The small molecule below binds the protein below.
Small molecule (SMILES): CC(=O)N[C@H]1[C@H](O[C@H]2[C@H](O)[C@@H](NC(C)=O)CO[C@@H]2CO)O[C@H](CO)[C@@H](O[C@@H]2O[C@H](CO[C@H]3O[C@H](CO)[C@@H](O)[C@H](O)[C@@H]3O)[C@@H](O)[C@H](O[C@H]3O[C@H](CO)[C@@H](O)[C@H](O)[C@@H]3O[C@H]3O[C@H](CO)[C@@H](O)[C@H](O)[C@@H]3O)[C@@H]2O)[C@@H]1O

Binding-site contacts:
Ligand atom C6 contacts residue TYR687 of chain 1.E at 4.0 Å (hydrophobic).
Ligand atom C3 contacts residue TRP692 of chain 1.E at 4.0 Å (hydrophobic).
Ligand atom O7 contacts residue TYR688 of chain 1.E at 3.9 Å.
Ligand atom C1 contacts residue ASN211 of chain 1.E at 1.4 Å.
Ligand atom C7 contacts residue THR689 of chain 1.E at 3.8 Å.
Ligand atom C6 contacts residue TRP692 of chain 1.E at 3.5 Å (hydrophobic).
Ligand atom C6 contacts residue PRO92 of chain 1.B at 3.9 Å (hydrophobic).
Ligand atom O4 contacts residue PHE90 of chain 1.B at 3.0 Å (h-bond).
Ligand atom O7 contacts residue ASN211 of chain 1.E at 3.4 Å (h-bond).
Ligand atom O5 contacts residue TYR687 of chain 1.E at 3.5 Å (h-bond).
Ligand atom C4 contacts residue TYR687 of chain 1.E at 4.0 Å (hydrophobic).
Ligand atom C3 contacts residue THR689 of chain 1.E at 4.1 Å.
Ligand atom C3 contacts residue SER690 of chain 1.E at 4.0 Å.
Ligand atom N2 contacts residue THR689 of chain 1.E at 3.0 Å (h-bond).
Ligand atom C1 contacts residue TRP692 of chain 1.E at 4.1 Å (hydrophobic).
Ligand atom O4 contacts residue SER690 of chain 1.E at 3.8 Å.
Ligand atom C5 contacts residue ASN211 of chain 1.E at 3.6 Å.
Ligand atom O4 contacts residue TRP134 of chain 1.B at 3.4 Å.
Ligand atom C2 contacts residue THR689 of chain 1.E at 3.7 Å.
Ligand atom N2 contacts residue ASN211 of chain 1.E at 2.9 Å (h-bond).
Ligand atom O4 contacts residue GLY89 of chain 1.B at 3.4 Å.
Ligand atom O4 contacts residue TRP692 of chain 1.E at 3.6 Å.
Ligand atom C3 contacts residue ASN211 of chain 1.E at 3.8 Å.
Ligand atom O5 contacts residue SER690 of chain 1.E at 3.5 Å.
Ligand atom C1 contacts residue SER690 of chain 1.E at 4.1 Å.
Ligand atom C8 contacts residue TYR209 of chain 1.E at 3.3 Å (hydrophobic).
Ligand atom C3 contacts residue TYR687 of chain 1.E at 4.0 Å (hydrophobic).
Ligand atom C5 contacts residue TYR687 of chain 1.E at 3.2 Å (hydrophobic).
Ligand atom C8 contacts residue THR689 of chain 1.E at 3.8 Å.
Ligand atom C2 contacts residue ASN211 of chain 1.E at 2.5 Å.
Ligand atom O3 contacts residue SER690 of chain 1.E at 3.5 Å.
Ligand atom O3 contacts residue GLY89 of chain 1.B at 4.1 Å.
Ligand atom C1 contacts residue THR689 of chain 1.E at 3.8 Å.
Ligand atom C5 contacts residue TRP692 of chain 1.E at 3.9 Å (hydrophobic).
Ligand atom O5 contacts residue ASN211 of chain 1.E at 2.3 Å (h-bond).
Ligand atom C4 contacts residue PHE90 of chain 1.B at 4.0 Å (hydrophobic).
Ligand atom C1 contacts residue TYR687 of chain 1.E at 3.4 Å (hydrophobic).
Ligand atom C7 contacts residue ASN211 of chain 1.E at 3.4 Å.
Ligand atom O6 contacts residue PRO92 of chain 1.B at 3.5 Å.
Ligand atom C6 contacts residue PHE90 of chain 1.B at 3.7 Å (hydrophobic).

Sequence of chain 1.E:
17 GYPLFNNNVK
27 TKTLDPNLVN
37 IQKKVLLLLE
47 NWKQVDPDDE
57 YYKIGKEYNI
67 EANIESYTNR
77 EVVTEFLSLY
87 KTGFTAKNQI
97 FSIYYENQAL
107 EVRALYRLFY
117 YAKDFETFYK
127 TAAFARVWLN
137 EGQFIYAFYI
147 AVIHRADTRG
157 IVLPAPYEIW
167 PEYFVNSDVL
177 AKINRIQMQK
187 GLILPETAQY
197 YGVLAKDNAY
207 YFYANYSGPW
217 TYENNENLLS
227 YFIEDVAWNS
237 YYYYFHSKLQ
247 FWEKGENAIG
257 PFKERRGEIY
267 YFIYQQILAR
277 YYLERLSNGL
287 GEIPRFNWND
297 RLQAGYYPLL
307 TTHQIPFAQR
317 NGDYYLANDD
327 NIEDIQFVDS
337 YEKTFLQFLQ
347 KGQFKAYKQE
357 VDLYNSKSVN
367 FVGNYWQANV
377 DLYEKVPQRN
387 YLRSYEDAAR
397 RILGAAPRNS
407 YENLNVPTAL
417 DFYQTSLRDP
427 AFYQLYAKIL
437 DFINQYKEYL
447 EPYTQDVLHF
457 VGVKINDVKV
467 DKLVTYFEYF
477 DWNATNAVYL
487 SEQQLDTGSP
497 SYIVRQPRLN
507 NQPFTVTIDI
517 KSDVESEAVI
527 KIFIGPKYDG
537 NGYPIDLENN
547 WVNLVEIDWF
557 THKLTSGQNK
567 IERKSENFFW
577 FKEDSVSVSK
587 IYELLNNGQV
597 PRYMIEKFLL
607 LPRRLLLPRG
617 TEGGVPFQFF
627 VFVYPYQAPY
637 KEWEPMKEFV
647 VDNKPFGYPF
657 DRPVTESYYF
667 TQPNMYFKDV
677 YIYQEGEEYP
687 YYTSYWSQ

Sequence of chain 1.A:
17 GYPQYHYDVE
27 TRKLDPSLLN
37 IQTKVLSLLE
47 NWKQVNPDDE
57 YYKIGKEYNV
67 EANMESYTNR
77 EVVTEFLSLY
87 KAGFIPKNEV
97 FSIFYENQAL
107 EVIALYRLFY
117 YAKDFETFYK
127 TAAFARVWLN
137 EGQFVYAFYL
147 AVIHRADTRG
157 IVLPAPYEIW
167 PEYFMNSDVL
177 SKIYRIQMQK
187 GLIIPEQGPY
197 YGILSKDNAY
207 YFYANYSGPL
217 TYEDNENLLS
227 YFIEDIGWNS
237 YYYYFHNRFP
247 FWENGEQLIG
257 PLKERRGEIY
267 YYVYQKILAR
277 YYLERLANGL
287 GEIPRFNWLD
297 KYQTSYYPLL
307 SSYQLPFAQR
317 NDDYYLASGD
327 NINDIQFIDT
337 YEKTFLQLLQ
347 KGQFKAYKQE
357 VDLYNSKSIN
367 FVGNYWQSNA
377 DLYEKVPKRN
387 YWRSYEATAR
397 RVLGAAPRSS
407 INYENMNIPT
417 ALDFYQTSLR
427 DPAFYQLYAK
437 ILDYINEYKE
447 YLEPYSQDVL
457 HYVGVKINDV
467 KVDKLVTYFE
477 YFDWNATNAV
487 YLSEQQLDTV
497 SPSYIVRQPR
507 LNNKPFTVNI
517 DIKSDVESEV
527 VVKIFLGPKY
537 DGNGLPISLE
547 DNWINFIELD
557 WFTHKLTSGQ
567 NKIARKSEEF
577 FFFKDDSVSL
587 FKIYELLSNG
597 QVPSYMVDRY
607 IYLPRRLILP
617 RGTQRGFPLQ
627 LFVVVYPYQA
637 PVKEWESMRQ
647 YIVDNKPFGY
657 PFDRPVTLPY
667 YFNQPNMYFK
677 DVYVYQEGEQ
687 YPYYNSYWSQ

Sequence of chain 1.B:
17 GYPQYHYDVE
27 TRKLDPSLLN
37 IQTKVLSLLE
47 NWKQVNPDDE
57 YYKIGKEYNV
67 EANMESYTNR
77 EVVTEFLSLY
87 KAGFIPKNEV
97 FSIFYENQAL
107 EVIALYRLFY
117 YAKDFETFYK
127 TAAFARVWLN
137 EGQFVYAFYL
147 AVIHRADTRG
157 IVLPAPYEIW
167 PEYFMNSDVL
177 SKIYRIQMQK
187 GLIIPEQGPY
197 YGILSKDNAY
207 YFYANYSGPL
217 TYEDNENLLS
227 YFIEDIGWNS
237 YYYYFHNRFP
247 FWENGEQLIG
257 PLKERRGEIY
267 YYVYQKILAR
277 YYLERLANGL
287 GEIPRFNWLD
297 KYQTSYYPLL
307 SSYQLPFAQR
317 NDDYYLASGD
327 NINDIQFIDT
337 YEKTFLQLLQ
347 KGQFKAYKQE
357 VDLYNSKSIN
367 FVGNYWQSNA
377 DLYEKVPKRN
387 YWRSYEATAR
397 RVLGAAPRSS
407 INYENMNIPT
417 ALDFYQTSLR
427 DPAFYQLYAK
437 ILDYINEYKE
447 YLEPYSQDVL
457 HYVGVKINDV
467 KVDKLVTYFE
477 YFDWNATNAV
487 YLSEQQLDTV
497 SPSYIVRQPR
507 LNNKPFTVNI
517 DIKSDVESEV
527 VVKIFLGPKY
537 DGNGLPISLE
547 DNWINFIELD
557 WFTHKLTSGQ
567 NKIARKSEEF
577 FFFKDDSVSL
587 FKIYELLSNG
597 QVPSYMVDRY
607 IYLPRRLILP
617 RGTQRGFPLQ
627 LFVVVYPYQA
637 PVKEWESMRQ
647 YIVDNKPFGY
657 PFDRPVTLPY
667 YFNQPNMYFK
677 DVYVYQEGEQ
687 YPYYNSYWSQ